A small-molecule ligand and the protein it binds are described below.
Small molecule (SMILES): C[C@H]1Cc2ccccc2N1C(=O)Cc1nc(N2CCOCC2)cc(=O)[nH]1

Binding-site contacts:
Ligand atom N10 contacts residue ILE806 of chain 1.B at 3.8 Å.
Ligand atom O5 contacts residue VAL724 of chain 1.B at 2.7 Å (h-bond).
Ligand atom C24 contacts residue TRP656 of chain 1.B at 3.4 Å (hydrophobic).
Ligand atom C25 contacts residue TRP656 of chain 1.B at 3.5 Å (hydrophobic).
Ligand atom C12 contacts residue TYR709 of chain 1.B at 3.8 Å (hydrophobic).
Ligand atom C6 contacts residue VAL724 of chain 1.B at 3.8 Å (hydrophobic).
Ligand atom C23 contacts residue PRO654 of chain 1.B at 3.1 Å (hydrophobic).
Ligand atom C6 contacts residue MET796 of chain 1.B at 3.5 Å (hydrophobic).
Ligand atom C9 contacts residue ILE806 of chain 1.B at 3.6 Å (hydrophobic).
Ligand atom C3 contacts residue ILE721 of chain 1.B at 3.6 Å (hydrophobic).
Ligand atom O5 contacts residue VAL723 of chain 1.B at 3.7 Å.
Ligand atom O16 contacts residue LYS675 of chain 1.B at 2.8 Å (salt-bridge).
Ligand atom O13 contacts residue TYR709 of chain 1.B at 3.8 Å.
Ligand atom C4 contacts residue GLU722 of chain 1.B at 3.4 Å.
Ligand atom C4 contacts residue VAL724 of chain 1.B at 3.7 Å (hydrophobic).
Ligand atom C24 contacts residue PHE647 of chain 1.B at 3.6 Å (hydrophobic).
Ligand atom N8 contacts residue ILE673 of chain 1.B at 3.5 Å.
Ligand atom C18 contacts residue TRP656 of chain 1.B at 3.7 Å (hydrophobic).
Ligand atom C22 contacts residue PRO654 of chain 1.B at 3.7 Å (hydrophobic).
Ligand atom O5 contacts residue GLU722 of chain 1.B at 3.6 Å.
Ligand atom C3 contacts residue GLU722 of chain 1.B at 3.2 Å.
Ligand atom C22 contacts residue MET648 of chain 1.B at 3.7 Å (hydrophobic).
Ligand atom C12 contacts residue ILE806 of chain 1.B at 3.7 Å (hydrophobic).
Ligand atom N8 contacts residue ILE806 of chain 1.B at 3.7 Å.
Ligand atom N17 contacts residue MET648 of chain 1.B at 3.8 Å.
Ligand atom N2 contacts residue ILE806 of chain 1.B at 3.8 Å.
Ligand atom C20 contacts residue TRP656 of chain 1.B at 3.5 Å (hydrophobic).
Ligand atom O16 contacts residue ILE673 of chain 1.B at 3.9 Å.
Ligand atom O13 contacts residue ASP807 of chain 1.B at 3.2 Å (salt-bridge).
Ligand atom C3 contacts residue TYR709 of chain 1.B at 3.7 Å (hydrophobic).
Ligand atom C26 contacts residue MET648 of chain 1.B at 3.5 Å (hydrophobic).
Ligand atom C12 contacts residue ILE721 of chain 1.B at 3.8 Å (hydrophobic).
Ligand atom C11 contacts residue ASP807 of chain 1.B at 3.9 Å.
Ligand atom C4 contacts residue TYR709 of chain 1.B at 3.8 Å (hydrophobic).
Ligand atom C24 contacts residue PRO654 of chain 1.B at 3.9 Å (hydrophobic).
Ligand atom O13 contacts residue ILE721 of chain 1.B at 3.8 Å.
Ligand atom C1 contacts residue ILE806 of chain 1.B at 3.9 Å (hydrophobic).
Ligand atom C23 contacts residue MET648 of chain 1.B at 3.7 Å (hydrophobic).
Ligand atom C24 contacts residue MET648 of chain 1.B at 3.6 Å (hydrophobic).
Ligand atom C1 contacts residue ILE673 of chain 1.B at 3.8 Å (hydrophobic).

Sequence of chain 1.B:
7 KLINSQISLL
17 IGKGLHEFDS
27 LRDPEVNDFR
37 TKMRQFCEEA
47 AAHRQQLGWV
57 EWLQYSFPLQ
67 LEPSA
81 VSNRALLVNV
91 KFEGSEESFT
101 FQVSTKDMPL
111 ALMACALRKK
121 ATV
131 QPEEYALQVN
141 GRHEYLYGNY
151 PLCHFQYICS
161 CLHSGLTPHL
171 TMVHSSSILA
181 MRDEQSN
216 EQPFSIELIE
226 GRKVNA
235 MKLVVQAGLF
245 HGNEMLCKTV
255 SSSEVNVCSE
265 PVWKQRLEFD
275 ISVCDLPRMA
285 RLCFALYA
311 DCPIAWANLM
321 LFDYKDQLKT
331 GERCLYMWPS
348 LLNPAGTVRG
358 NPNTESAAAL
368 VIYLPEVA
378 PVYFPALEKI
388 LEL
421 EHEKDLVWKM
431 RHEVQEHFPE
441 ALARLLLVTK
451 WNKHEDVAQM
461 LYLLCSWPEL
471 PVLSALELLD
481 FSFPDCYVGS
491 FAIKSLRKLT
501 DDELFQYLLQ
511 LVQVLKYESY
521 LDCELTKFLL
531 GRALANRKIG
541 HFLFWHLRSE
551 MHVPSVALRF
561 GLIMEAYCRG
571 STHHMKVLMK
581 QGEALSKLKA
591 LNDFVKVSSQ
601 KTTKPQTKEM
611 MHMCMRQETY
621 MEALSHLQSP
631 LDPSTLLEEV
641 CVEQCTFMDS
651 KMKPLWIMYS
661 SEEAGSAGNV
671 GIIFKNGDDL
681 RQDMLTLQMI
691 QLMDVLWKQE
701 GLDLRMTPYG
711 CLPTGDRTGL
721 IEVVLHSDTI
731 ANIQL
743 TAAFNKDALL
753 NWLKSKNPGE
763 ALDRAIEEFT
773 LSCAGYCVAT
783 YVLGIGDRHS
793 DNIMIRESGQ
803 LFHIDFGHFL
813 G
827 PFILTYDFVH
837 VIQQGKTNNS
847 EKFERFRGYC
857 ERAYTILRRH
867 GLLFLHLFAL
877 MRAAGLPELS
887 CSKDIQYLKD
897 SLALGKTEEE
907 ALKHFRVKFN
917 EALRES